Sequence of chain 1.C:
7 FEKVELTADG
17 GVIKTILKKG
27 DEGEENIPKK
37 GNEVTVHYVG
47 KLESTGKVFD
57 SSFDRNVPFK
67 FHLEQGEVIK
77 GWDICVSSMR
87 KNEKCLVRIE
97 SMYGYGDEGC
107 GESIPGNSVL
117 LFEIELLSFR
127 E

The protein below binds the small molecule below.
Small molecule (SMILES): CCc1ccccc1NC(=O)CSc1nc2cccnc2[nH]1

Binding-site contacts:
Ligand atom C16 contacts residue TYR101 of chain 1.C at 3.3 Å (hydrophobic).
Ligand atom C8 contacts residue GLU73 of chain 1.C at 3.1 Å.
Ligand atom C12 contacts residue ILE75 of chain 1.C at 3.8 Å (hydrophobic).
Ligand atom C5 contacts residue TYR101 of chain 1.C at 4.4 Å (hydrophobic).
Ligand atom O1 contacts residue PHE65 of chain 1.C at 4.0 Å.
Ligand atom N18 contacts residue ASP56 of chain 1.C at 3.1 Å (salt-bridge).
Ligand atom C19 contacts residue ILE110 of chain 1.C at 4.0 Å (hydrophobic).
Ligand atom C14 contacts residue TYR101 of chain 1.C at 3.6 Å (hydrophobic).
Ligand atom S13 contacts residue PHE118 of chain 1.C at 4.3 Å.
Ligand atom N3 contacts residue VAL74 of chain 1.C at 4.2 Å.
Ligand atom N22 contacts residue ASP56 of chain 1.C at 3.3 Å (salt-bridge).
Ligand atom C2 contacts residue TYR101 of chain 1.C at 4.1 Å (hydrophobic).
Ligand atom N3 contacts residue TYR101 of chain 1.C at 3.5 Å (h-bond).
Ligand atom O1 contacts residue VAL74 of chain 1.C at 3.3 Å.
Ligand atom C9 contacts residue VAL74 of chain 1.C at 4.2 Å (hydrophobic).
Ligand atom C20 contacts residue ILE110 of chain 1.C at 4.2 Å (hydrophobic).
Ligand atom C17 contacts residue ASP56 of chain 1.C at 3.5 Å.
Ligand atom C12 contacts residue TYR101 of chain 1.C at 3.7 Å (hydrophobic).
Ligand atom S13 contacts residue TYR101 of chain 1.C at 4.2 Å.
Ligand atom C5 contacts residue GLU73 of chain 1.C at 4.4 Å.
Ligand atom C2 contacts residue VAL74 of chain 1.C at 4.0 Å (hydrophobic).
Ligand atom C21 contacts residue ASP56 of chain 1.C at 4.4 Å.
Ligand atom C16 contacts residue ILE110 of chain 1.C at 4.3 Å (hydrophobic).
Ligand atom N22 contacts residue PHE55 of chain 1.C at 3.7 Å.
Ligand atom C2 contacts residue ILE75 of chain 1.C at 4.2 Å (hydrophobic).
Ligand atom C17 contacts residue PHE55 of chain 1.C at 4.0 Å (hydrophobic).
Ligand atom C19 contacts residue TYR101 of chain 1.C at 3.6 Å (hydrophobic).
Ligand atom S13 contacts residue TRP78 of chain 1.C at 4.1 Å.
Ligand atom C19 contacts residue CYS106 of chain 1.C at 4.0 Å (hydrophobic).
Ligand atom C10 contacts residue TYR101 of chain 1.C at 3.4 Å (hydrophobic).
Ligand atom N3 contacts residue GLU73 of chain 1.C at 4.3 Å.
Ligand atom C21 contacts residue PHE55 of chain 1.C at 4.2 Å (hydrophobic).
Ligand atom N18 contacts residue PHE55 of chain 1.C at 3.9 Å.
Ligand atom N15 contacts residue TYR101 of chain 1.C at 2.5 Å (h-bond).
Ligand atom C9 contacts residue GLU73 of chain 1.C at 3.0 Å.
Ligand atom C4 contacts residue GLU73 of chain 1.C at 3.7 Å.
Ligand atom C12 contacts residue VAL74 of chain 1.C at 4.3 Å (hydrophobic).
Ligand atom C11 contacts residue TYR101 of chain 1.C at 3.8 Å (hydrophobic).
Ligand atom C7 contacts residue GLU73 of chain 1.C at 3.9 Å.
Ligand atom C14 contacts residue ASP56 of chain 1.C at 4.3 Å.